Binding-site contacts:
Ligand atom O5 contacts residue GLY65 of chain 2.A at 4.4 Å.
Ligand atom O7 contacts residue ASN64 of chain 2.A at 3.6 Å.
Ligand atom C2 contacts residue ASN64 of chain 2.A at 2.5 Å.
Ligand atom C4 contacts residue ASN64 of chain 2.A at 4.2 Å.
Ligand atom O5 contacts residue ASN64 of chain 2.A at 2.4 Å (h-bond).
Ligand atom C7 contacts residue ASN64 of chain 2.A at 3.5 Å.
Ligand atom N2 contacts residue ASN64 of chain 2.A at 3.0 Å (h-bond).
Ligand atom C1 contacts residue ASN64 of chain 2.A at 1.5 Å.
Ligand atom C3 contacts residue ASN64 of chain 2.A at 3.9 Å.
Ligand atom C5 contacts residue ASN64 of chain 2.A at 3.7 Å.
Ligand atom O7 contacts residue GLU380 of chain 2.B at 4.3 Å.

Sequence of chain 2.A:
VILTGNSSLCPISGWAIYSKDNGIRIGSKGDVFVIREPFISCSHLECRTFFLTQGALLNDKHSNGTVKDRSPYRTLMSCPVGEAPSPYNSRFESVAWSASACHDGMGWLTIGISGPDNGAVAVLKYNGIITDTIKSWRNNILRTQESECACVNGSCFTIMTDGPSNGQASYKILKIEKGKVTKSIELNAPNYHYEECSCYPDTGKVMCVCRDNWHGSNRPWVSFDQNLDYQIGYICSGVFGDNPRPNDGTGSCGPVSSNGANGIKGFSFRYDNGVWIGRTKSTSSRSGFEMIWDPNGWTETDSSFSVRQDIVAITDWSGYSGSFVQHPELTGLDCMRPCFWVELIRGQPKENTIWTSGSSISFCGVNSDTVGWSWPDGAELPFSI

The protein below binds the small molecule below.
Small molecule (SMILES): CC(=O)N[C@@H]1[C@@H](O)[C@H](O)[C@@H](CO)O[C@H]1O

Sequence of chain 2.B:
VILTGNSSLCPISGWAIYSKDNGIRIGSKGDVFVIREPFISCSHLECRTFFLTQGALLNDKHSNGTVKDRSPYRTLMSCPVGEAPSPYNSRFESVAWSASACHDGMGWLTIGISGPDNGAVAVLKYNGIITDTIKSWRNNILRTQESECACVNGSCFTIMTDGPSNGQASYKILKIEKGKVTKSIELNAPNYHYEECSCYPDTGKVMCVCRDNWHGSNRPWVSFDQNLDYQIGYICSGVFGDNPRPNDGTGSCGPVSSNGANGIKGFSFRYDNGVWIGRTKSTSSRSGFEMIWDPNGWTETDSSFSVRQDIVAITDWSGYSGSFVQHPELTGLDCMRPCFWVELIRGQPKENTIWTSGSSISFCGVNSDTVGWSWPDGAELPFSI